The small molecule below binds the protein below.
Small molecule (SMILES): CC(=O)N[C@@H]1[C@@H](O)[C@H](O)[C@@H](CO)O[C@H]1O

Binding-site contacts:
Ligand atom O3 contacts residue ASN650 of chain 1.A at 4.1 Å.
Ligand atom C4 contacts residue ASN622 of chain 1.A at 4.2 Å.
Ligand atom N2 contacts residue ASN650 of chain 1.A at 3.1 Å (h-bond).
Ligand atom C3 contacts residue ASN650 of chain 1.A at 3.9 Å.
Ligand atom C5 contacts residue ASN622 of chain 1.A at 3.7 Å.
Ligand atom C7 contacts residue ASN622 of chain 1.A at 3.6 Å.
Ligand atom C8 contacts residue TYR652 of chain 1.A at 3.4 Å (hydrophobic).
Ligand atom O5 contacts residue ASN622 of chain 1.A at 2.4 Å (h-bond).
Ligand atom C2 contacts residue ASN622 of chain 1.A at 2.5 Å.
Ligand atom C2 contacts residue ASN650 of chain 1.A at 4.0 Å.
Ligand atom N2 contacts residue ASN622 of chain 1.A at 2.9 Å (h-bond).
Ligand atom O7 contacts residue ASN622 of chain 1.A at 3.9 Å.
Ligand atom C1 contacts residue ASN622 of chain 1.A at 1.4 Å.
Ligand atom C8 contacts residue ASN650 of chain 1.A at 3.6 Å.
Ligand atom C3 contacts residue ASN622 of chain 1.A at 3.8 Å.
Ligand atom C7 contacts residue ASN650 of chain 1.A at 3.8 Å.

Sequence of chain 1.A:
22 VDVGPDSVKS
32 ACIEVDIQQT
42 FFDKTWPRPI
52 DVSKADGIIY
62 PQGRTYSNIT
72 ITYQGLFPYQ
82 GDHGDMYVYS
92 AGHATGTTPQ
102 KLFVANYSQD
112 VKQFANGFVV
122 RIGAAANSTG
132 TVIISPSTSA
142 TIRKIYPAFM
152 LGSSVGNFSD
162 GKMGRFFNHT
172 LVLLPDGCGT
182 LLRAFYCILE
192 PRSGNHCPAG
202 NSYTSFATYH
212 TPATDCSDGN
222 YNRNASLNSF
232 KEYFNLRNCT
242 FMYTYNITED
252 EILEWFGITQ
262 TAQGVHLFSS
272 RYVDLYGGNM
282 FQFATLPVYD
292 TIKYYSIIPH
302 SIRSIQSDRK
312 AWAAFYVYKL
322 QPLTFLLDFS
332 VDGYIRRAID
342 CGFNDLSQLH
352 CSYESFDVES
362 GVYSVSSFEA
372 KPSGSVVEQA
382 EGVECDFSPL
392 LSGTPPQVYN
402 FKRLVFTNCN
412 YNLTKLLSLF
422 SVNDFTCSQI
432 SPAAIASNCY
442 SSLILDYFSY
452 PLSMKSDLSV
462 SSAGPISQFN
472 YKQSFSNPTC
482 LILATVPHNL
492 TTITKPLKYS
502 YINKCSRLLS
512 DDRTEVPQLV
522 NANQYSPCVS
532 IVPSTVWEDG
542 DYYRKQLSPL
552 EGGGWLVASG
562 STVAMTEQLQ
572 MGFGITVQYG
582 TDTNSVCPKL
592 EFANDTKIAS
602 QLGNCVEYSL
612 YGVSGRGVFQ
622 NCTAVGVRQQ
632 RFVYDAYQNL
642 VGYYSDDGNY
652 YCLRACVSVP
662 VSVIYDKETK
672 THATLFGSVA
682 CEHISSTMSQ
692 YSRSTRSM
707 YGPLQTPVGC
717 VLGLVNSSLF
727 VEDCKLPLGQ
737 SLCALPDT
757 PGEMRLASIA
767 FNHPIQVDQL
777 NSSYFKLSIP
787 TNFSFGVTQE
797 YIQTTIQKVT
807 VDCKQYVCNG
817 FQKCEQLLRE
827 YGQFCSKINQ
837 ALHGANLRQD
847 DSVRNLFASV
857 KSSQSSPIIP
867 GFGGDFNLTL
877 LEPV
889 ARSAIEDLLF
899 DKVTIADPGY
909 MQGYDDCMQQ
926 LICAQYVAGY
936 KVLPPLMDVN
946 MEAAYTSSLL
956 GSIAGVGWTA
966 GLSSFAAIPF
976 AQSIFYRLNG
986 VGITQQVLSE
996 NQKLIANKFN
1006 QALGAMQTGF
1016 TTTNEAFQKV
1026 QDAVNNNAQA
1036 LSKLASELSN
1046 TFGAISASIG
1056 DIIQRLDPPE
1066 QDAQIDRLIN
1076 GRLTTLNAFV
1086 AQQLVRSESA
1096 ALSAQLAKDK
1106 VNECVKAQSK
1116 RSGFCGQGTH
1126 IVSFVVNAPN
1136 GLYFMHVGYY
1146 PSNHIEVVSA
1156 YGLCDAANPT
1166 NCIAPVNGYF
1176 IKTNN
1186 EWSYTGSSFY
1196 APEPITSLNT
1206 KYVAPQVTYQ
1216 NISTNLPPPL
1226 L